Binding-site contacts:
Ligand atom C2 contacts residue ASN61 of chain 1.B at 2.5 Å.
Ligand atom C8 contacts residue ASN61 of chain 1.B at 4.4 Å.
Ligand atom O7 contacts residue ASN61 of chain 1.B at 3.0 Å (h-bond).
Ligand atom O6 contacts residue THR60 of chain 1.B at 3.5 Å (h-bond).
Ligand atom C4 contacts residue ASN61 of chain 1.B at 4.2 Å.
Ligand atom C7 contacts residue ASN61 of chain 1.B at 3.1 Å.
Ligand atom O6 contacts residue ASN61 of chain 1.B at 3.9 Å.
Ligand atom N2 contacts residue ASN61 of chain 1.B at 2.9 Å (h-bond).
Ligand atom C6 contacts residue THR60 of chain 1.B at 4.5 Å.
Ligand atom O5 contacts residue THR60 of chain 1.B at 3.9 Å.
Ligand atom O6 contacts residue GLY59 of chain 1.B at 3.6 Å.
Ligand atom C5 contacts residue ASN61 of chain 1.B at 3.6 Å.
Ligand atom C1 contacts residue ASN61 of chain 1.B at 1.4 Å.
Ligand atom C3 contacts residue ASN61 of chain 1.B at 3.8 Å.
Ligand atom O5 contacts residue ASN61 of chain 1.B at 2.4 Å (h-bond).

A small-molecule ligand and the protein it binds are described below.
Small molecule (SMILES): CC(=O)N[C@@H]1[C@@H](O)[C@H](O)[C@@H](CO)O[C@H]1O

Sequence of chain 1.B:
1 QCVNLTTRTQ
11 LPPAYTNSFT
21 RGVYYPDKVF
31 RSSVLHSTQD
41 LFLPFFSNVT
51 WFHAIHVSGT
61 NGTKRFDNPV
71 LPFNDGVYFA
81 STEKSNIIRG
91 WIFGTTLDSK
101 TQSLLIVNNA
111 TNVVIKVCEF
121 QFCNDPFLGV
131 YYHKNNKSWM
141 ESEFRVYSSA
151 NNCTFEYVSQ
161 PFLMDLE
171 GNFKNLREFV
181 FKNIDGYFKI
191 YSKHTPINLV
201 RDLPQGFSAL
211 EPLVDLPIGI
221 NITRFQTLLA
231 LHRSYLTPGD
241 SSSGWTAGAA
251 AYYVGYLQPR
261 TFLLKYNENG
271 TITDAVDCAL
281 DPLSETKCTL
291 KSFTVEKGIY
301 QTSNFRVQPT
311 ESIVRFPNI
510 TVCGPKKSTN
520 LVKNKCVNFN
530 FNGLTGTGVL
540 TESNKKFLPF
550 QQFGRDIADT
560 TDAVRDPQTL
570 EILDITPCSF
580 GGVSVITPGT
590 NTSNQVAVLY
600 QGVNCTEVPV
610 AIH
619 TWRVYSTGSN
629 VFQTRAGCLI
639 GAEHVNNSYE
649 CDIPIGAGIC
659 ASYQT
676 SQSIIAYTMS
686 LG